Sequence of chain 1.G:
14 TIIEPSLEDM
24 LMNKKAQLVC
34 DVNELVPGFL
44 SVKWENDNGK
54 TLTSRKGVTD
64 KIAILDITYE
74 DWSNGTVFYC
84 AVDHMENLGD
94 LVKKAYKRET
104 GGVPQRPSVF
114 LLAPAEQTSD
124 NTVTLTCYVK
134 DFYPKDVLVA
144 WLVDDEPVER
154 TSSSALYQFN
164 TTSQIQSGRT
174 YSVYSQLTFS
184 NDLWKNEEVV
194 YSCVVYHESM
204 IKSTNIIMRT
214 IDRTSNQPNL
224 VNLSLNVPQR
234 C

Sequence of chain 1.H:
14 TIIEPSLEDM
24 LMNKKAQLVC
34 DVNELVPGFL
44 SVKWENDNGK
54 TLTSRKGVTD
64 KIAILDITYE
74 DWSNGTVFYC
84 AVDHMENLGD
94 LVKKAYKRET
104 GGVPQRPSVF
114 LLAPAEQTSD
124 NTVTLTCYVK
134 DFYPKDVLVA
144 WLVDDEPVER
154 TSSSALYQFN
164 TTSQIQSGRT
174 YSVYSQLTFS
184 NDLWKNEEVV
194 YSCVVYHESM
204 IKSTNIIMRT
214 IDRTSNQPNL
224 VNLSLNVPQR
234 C

A small-molecule ligand and the protein it binds are described below.
Small molecule (SMILES): CC(=O)N[C@H]1[C@H](O[C@H]2[C@H](O)[C@@H](NC(C)=O)CO[C@@H]2CO)O[C@H](CO)[C@@H](O[C@@H]2O[C@H](CO)[C@@H](O)[C@H](O)[C@@H]2O)[C@@H]1O

Binding-site contacts:
Ligand atom C7 contacts residue PHE162 of chain 1.G at 4.5 Å (hydrophobic).
Ligand atom O5 contacts residue GLN169 of chain 1.H at 3.9 Å.
Ligand atom C2 contacts residue GLN169 of chain 1.H at 3.5 Å.
Ligand atom C6 contacts residue GLN167 of chain 1.H at 3.5 Å.
Ligand atom C5 contacts residue GLN169 of chain 1.H at 3.3 Å.
Ligand atom O4 contacts residue GLN169 of chain 1.H at 3.5 Å (h-bond).
Ligand atom N2 contacts residue ASN163 of chain 1.G at 2.9 Å (h-bond).
Ligand atom C2 contacts residue ASN163 of chain 1.G at 2.5 Å.
Ligand atom C8 contacts residue ASN163 of chain 1.G at 4.3 Å.
Ligand atom C5 contacts residue ASN163 of chain 1.G at 3.7 Å.
Ligand atom O7 contacts residue ASN163 of chain 1.G at 2.9 Å (h-bond).
Ligand atom O5 contacts residue ASN163 of chain 1.G at 2.4 Å (h-bond).
Ligand atom C3 contacts residue ASN163 of chain 1.G at 3.8 Å.
Ligand atom C7 contacts residue ASN163 of chain 1.G at 3.3 Å.
Ligand atom C8 contacts residue PHE162 of chain 1.G at 3.9 Å (hydrophobic).
Ligand atom C3 contacts residue GLN169 of chain 1.H at 3.4 Å.
Ligand atom C1 contacts residue GLN169 of chain 1.H at 3.8 Å.
Ligand atom C1 contacts residue ILE168 of chain 1.H at 4.5 Å (hydrophobic).
Ligand atom N2 contacts residue GLN169 of chain 1.H at 4.4 Å.
Ligand atom C6 contacts residue ILE168 of chain 1.H at 3.8 Å (hydrophobic).
Ligand atom O5 contacts residue ILE168 of chain 1.H at 3.7 Å.
Ligand atom O3 contacts residue GLN169 of chain 1.H at 4.0 Å.
Ligand atom C4 contacts residue GLN169 of chain 1.H at 3.6 Å.
Ligand atom C5 contacts residue ILE168 of chain 1.H at 4.5 Å (hydrophobic).
Ligand atom C1 contacts residue ASN163 of chain 1.G at 1.5 Å.
Ligand atom O6 contacts residue ILE168 of chain 1.H at 3.3 Å.
Ligand atom C4 contacts residue ASN163 of chain 1.G at 4.3 Å.
Ligand atom O6 contacts residue GLN167 of chain 1.H at 3.4 Å (h-bond).
Ligand atom O6 contacts residue GLN169 of chain 1.H at 2.9 Å (h-bond).
Ligand atom C6 contacts residue GLN169 of chain 1.H at 4.0 Å.